Sequence of chain 1.A:
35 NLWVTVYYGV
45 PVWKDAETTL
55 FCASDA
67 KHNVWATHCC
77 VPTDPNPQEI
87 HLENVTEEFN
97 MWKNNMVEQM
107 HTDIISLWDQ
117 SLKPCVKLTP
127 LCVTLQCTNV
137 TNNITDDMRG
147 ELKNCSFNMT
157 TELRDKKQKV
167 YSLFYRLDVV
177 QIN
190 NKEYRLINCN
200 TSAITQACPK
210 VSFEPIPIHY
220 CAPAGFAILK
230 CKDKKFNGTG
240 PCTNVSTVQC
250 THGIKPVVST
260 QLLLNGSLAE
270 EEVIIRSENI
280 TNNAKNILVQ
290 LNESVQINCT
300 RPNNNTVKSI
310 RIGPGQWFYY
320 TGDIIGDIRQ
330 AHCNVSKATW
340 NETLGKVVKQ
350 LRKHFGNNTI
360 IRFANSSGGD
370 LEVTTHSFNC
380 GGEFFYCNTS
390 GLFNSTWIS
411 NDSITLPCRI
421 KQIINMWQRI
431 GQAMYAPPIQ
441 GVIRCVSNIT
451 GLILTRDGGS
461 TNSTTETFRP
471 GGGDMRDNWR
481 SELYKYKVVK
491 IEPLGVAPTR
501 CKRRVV

Binding-site contacts:
Ligand atom C2 contacts residue GLU89 of chain 1.A at 4.4 Å.
Ligand atom C4 contacts residue ASN90 of chain 1.A at 4.4 Å.
Ligand atom C7 contacts residue GLY527 of chain 1.B at 3.5 Å.
Ligand atom C8 contacts residue GLU89 of chain 1.A at 4.1 Å.
Ligand atom C2 contacts residue GLY527 of chain 1.B at 4.4 Å.
Ligand atom C1 contacts residue GLU89 of chain 1.A at 4.0 Å.
Ligand atom O5 contacts residue ASN90 of chain 1.A at 2.5 Å (h-bond).
Ligand atom C1 contacts residue ASN90 of chain 1.A at 1.5 Å.
Ligand atom N2 contacts residue ASN90 of chain 1.A at 2.9 Å (h-bond).
Ligand atom C8 contacts residue GLY527 of chain 1.B at 3.7 Å.
Ligand atom C2 contacts residue ASN90 of chain 1.A at 2.5 Å.
Ligand atom O7 contacts residue ASN90 of chain 1.A at 4.4 Å.
Ligand atom N2 contacts residue GLU89 of chain 1.A at 3.5 Å.
Ligand atom C8 contacts residue GLY524 of chain 1.B at 3.1 Å.
Ligand atom O7 contacts residue SER528 of chain 1.B at 3.4 Å.
Ligand atom C5 contacts residue ASN90 of chain 1.A at 3.8 Å.
Ligand atom C8 contacts residue SER528 of chain 1.B at 3.6 Å.
Ligand atom O7 contacts residue GLY527 of chain 1.B at 3.4 Å (h-bond).
Ligand atom C8 contacts residue ALA525 of chain 1.B at 4.4 Å (hydrophobic).
Ligand atom C3 contacts residue ASN90 of chain 1.A at 3.9 Å.
Ligand atom N2 contacts residue GLY527 of chain 1.B at 4.2 Å.
Ligand atom C7 contacts residue GLU89 of chain 1.A at 4.3 Å.
Ligand atom C7 contacts residue ASN90 of chain 1.A at 3.9 Å.
Ligand atom C7 contacts residue SER528 of chain 1.B at 3.7 Å.

The protein below binds the small molecule below.
Small molecule (SMILES): CC(=O)N[C@@H]1[C@@H](O)[C@H](O)[C@@H](CO)O[C@H]1O

Sequence of chain 1.B:
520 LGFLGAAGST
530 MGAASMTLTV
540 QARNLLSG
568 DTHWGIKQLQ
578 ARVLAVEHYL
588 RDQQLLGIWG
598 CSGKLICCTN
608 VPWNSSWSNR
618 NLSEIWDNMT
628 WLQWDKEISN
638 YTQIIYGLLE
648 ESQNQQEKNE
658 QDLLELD